The small molecule below binds the protein below.
Small molecule (SMILES): CC(=O)N[C@@H]1[C@@H](O)[C@H](O)[C@@H](CO)O[C@H]1O

Binding-site contacts:
Ligand atom N2 contacts residue ASN58 of chain 1.B at 2.8 Å (h-bond).
Ligand atom C8 contacts residue GLU272 of chain 1.B at 3.3 Å.
Ligand atom C4 contacts residue ASN58 of chain 1.B at 4.3 Å.
Ligand atom O7 contacts residue GLU272 of chain 1.B at 4.2 Å.
Ligand atom C7 contacts residue GLU272 of chain 1.B at 3.6 Å.
Ligand atom O5 contacts residue ASN58 of chain 1.B at 2.5 Å (h-bond).
Ligand atom C5 contacts residue ASN58 of chain 1.B at 3.7 Å.
Ligand atom O7 contacts residue ASN58 of chain 1.B at 4.1 Å.
Ligand atom O6 contacts residue ASN58 of chain 1.B at 2.8 Å (h-bond).
Ligand atom C2 contacts residue ASN58 of chain 1.B at 2.5 Å.
Ligand atom C7 contacts residue ASN58 of chain 1.B at 3.7 Å.
Ligand atom C3 contacts residue ASN58 of chain 1.B at 3.8 Å.
Ligand atom N2 contacts residue GLU272 of chain 1.B at 3.8 Å.
Ligand atom C1 contacts residue ASN58 of chain 1.B at 1.4 Å.
Ligand atom C6 contacts residue ASN58 of chain 1.B at 3.8 Å.

Sequence of chain 1.B:
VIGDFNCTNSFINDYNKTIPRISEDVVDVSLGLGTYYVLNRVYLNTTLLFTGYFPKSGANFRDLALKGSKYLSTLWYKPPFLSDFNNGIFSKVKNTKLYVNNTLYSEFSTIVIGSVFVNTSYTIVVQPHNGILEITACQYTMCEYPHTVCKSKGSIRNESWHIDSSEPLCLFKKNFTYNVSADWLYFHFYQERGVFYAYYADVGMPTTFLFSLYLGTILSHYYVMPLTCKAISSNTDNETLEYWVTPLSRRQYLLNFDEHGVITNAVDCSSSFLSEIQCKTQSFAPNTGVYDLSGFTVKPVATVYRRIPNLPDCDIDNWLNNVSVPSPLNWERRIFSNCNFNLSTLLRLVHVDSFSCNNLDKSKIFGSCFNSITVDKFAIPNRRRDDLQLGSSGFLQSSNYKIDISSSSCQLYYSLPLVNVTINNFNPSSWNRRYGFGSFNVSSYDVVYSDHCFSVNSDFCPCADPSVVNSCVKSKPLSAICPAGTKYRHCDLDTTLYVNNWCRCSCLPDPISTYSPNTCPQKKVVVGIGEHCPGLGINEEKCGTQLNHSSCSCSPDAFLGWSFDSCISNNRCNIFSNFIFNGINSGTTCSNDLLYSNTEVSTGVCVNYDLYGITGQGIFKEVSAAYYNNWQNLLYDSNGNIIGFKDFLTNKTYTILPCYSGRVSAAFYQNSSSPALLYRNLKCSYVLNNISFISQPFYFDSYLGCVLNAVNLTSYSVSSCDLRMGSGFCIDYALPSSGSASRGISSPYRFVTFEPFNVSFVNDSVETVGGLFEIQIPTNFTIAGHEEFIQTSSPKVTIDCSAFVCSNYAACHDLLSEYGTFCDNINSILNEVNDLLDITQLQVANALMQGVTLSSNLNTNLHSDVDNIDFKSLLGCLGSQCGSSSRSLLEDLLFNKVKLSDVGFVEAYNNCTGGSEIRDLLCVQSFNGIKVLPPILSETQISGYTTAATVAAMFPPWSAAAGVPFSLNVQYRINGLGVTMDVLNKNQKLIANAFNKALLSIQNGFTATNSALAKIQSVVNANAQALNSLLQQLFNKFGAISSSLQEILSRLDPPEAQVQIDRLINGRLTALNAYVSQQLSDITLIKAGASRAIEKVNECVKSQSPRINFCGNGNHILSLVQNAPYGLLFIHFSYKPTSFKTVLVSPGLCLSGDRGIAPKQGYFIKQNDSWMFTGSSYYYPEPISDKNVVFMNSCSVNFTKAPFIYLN